Sequence of chain 1.C:
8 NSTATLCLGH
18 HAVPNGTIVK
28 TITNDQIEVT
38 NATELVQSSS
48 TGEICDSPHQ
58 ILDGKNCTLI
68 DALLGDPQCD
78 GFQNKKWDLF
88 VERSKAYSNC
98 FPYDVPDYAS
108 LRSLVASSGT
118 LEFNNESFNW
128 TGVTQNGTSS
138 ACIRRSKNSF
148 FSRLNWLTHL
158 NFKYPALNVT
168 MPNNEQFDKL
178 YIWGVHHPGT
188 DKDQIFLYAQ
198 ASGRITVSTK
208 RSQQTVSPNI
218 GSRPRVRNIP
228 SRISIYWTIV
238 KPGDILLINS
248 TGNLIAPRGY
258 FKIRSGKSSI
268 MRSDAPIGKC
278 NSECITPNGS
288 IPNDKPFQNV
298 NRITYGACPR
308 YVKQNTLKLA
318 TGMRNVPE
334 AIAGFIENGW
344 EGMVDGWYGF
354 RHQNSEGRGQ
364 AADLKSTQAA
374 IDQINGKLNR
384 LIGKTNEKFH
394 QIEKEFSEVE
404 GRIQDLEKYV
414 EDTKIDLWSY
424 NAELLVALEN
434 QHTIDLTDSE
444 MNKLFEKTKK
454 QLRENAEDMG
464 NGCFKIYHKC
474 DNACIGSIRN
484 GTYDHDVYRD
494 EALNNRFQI

The small molecule below binds the protein below.
Small molecule (SMILES): CC(=O)N[C@@H]1[C@@H](O)[C@H](O)[C@@H](CO)O[C@H]1O

Binding-site contacts:
Ligand atom C3 contacts residue ASN63 of chain 1.C at 3.8 Å.
Ligand atom O5 contacts residue ASN63 of chain 1.C at 2.3 Å (h-bond).
Ligand atom O5 contacts residue TYR94 of chain 1.C at 3.9 Å.
Ligand atom O7 contacts residue ASN63 of chain 1.C at 3.5 Å (h-bond).
Ligand atom C8 contacts residue LYS62 of chain 1.C at 3.9 Å.
Ligand atom O6 contacts residue TYR94 of chain 1.C at 3.9 Å.
Ligand atom C5 contacts residue ASN63 of chain 1.C at 3.6 Å.
Ligand atom C4 contacts residue ASN63 of chain 1.C at 4.2 Å.
Ligand atom C2 contacts residue ASN63 of chain 1.C at 2.5 Å.
Ligand atom C7 contacts residue ASN63 of chain 1.C at 3.4 Å.
Ligand atom C6 contacts residue TYR94 of chain 1.C at 4.1 Å (hydrophobic).
Ligand atom N2 contacts residue ASN63 of chain 1.C at 2.9 Å (h-bond).
Ligand atom O6 contacts residue ASN63 of chain 1.C at 4.3 Å.
Ligand atom C1 contacts residue ASN63 of chain 1.C at 1.4 Å.